This protein binds this small molecule.
Small molecule (SMILES): CC(=O)N[C@@H]1[C@@H](O)[C@H](O)[C@@H](CO)O[C@H]1O

Sequence of chain 1.F:
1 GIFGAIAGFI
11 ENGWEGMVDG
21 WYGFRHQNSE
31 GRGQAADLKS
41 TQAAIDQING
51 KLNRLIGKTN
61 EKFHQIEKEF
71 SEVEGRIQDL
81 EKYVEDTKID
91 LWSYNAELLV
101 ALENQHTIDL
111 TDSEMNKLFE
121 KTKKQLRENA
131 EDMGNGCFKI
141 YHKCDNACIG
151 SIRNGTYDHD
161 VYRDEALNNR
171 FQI

Binding-site contacts:
Ligand atom N2 contacts residue ASN154 of chain 1.F at 2.7 Å (h-bond).
Ligand atom O5 contacts residue THR156 of chain 1.F at 4.0 Å.
Ligand atom C7 contacts residue ASN154 of chain 1.F at 3.2 Å.
Ligand atom C5 contacts residue ASN154 of chain 1.F at 3.6 Å.
Ligand atom C8 contacts residue ASN154 of chain 1.F at 4.4 Å.
Ligand atom O5 contacts residue ASN154 of chain 1.F at 2.4 Å (h-bond).
Ligand atom C1 contacts residue ASN154 of chain 1.F at 1.4 Å.
Ligand atom C2 contacts residue ASN154 of chain 1.F at 2.1 Å.
Ligand atom C4 contacts residue ASN154 of chain 1.F at 3.9 Å.
Ligand atom O7 contacts residue ASN154 of chain 1.F at 3.2 Å (h-bond).
Ligand atom C1 contacts residue THR156 of chain 1.F at 4.3 Å.
Ligand atom O3 contacts residue ASN154 of chain 1.F at 4.3 Å.
Ligand atom C3 contacts residue ASN154 of chain 1.F at 3.5 Å.